Binding-site contacts:
Ligand atom C5 contacts residue ASN100 of chain 3.H at 3.7 Å.
Ligand atom N2 contacts residue ASN100 of chain 3.H at 2.9 Å (h-bond).
Ligand atom C4 contacts residue ASN100 of chain 3.H at 4.2 Å.
Ligand atom O5 contacts residue ASN100 of chain 3.H at 2.4 Å (h-bond).
Ligand atom C2 contacts residue ASN100 of chain 3.H at 2.5 Å.
Ligand atom C7 contacts residue ASN100 of chain 3.H at 4.0 Å.
Ligand atom O5 contacts residue SER102 of chain 3.H at 3.2 Å (h-bond).
Ligand atom C3 contacts residue ASN100 of chain 3.H at 3.8 Å.
Ligand atom C5 contacts residue SER102 of chain 3.H at 4.2 Å.
Ligand atom O6 contacts residue SER102 of chain 3.H at 3.9 Å.
Ligand atom C6 contacts residue SER102 of chain 3.H at 4.2 Å.
Ligand atom C1 contacts residue SER102 of chain 3.H at 3.8 Å.
Ligand atom C1 contacts residue ASN100 of chain 3.H at 1.4 Å.

Sequence of chain 3.H:
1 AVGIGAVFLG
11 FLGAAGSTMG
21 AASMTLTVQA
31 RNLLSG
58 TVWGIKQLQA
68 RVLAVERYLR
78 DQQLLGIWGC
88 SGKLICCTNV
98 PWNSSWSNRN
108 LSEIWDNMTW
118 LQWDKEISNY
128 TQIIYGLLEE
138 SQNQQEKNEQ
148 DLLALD

This small molecule binds to this protein.
Small molecule (SMILES): CC(=O)N[C@@H]1[C@@H](O)[C@H](O)[C@@H](CO)O[C@H]1O